Sequence of chain 2.D:
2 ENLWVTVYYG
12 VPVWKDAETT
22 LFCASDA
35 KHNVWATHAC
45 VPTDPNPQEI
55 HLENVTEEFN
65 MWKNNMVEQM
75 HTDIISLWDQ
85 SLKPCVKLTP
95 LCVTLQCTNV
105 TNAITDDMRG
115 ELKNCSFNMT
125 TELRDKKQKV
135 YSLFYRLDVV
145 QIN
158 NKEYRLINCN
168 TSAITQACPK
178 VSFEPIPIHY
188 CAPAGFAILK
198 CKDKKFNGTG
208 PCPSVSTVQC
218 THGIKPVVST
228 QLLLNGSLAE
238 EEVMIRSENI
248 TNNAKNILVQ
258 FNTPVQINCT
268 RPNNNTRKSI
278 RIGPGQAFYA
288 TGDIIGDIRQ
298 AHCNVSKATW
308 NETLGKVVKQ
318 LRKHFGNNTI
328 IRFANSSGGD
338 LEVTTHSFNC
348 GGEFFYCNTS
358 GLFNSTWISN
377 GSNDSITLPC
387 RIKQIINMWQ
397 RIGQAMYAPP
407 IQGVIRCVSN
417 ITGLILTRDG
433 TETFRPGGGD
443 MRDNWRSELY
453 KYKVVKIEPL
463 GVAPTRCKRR

Binding-site contacts:
Ligand atom C2 contacts residue THR248 of chain 2.D at 4.4 Å.
Ligand atom N2 contacts residue ASN246 of chain 2.D at 2.9 Å (h-bond).
Ligand atom C1 contacts residue THR248 of chain 2.D at 3.2 Å.
Ligand atom C8 contacts residue ASN246 of chain 2.D at 4.4 Å.
Ligand atom C2 contacts residue ASN246 of chain 2.D at 2.5 Å.
Ligand atom C4 contacts residue ASN246 of chain 2.D at 4.2 Å.
Ligand atom C5 contacts residue THR248 of chain 2.D at 4.0 Å.
Ligand atom C1 contacts residue ASN246 of chain 2.D at 1.4 Å.
Ligand atom O5 contacts residue ASN249 of chain 2.D at 3.7 Å.
Ligand atom O5 contacts residue THR248 of chain 2.D at 3.8 Å.
Ligand atom O6 contacts residue THR248 of chain 2.D at 3.8 Å.
Ligand atom C7 contacts residue ASN246 of chain 2.D at 3.6 Å.
Ligand atom C5 contacts residue ASN246 of chain 2.D at 3.7 Å.
Ligand atom O6 contacts residue ASN249 of chain 2.D at 3.8 Å.
Ligand atom O5 contacts residue ASN246 of chain 2.D at 2.4 Å (h-bond).
Ligand atom C3 contacts residue ASN246 of chain 2.D at 3.8 Å.
Ligand atom O7 contacts residue ASN246 of chain 2.D at 4.0 Å.
Ligand atom C1 contacts residue ASN249 of chain 2.D at 4.1 Å.

The small molecule below binds the protein below.
Small molecule (SMILES): CC(=O)N[C@@H]1[C@@H](O)[C@H](O)[C@@H](CO)O[C@H]1O